Sequence of chain 4.A:
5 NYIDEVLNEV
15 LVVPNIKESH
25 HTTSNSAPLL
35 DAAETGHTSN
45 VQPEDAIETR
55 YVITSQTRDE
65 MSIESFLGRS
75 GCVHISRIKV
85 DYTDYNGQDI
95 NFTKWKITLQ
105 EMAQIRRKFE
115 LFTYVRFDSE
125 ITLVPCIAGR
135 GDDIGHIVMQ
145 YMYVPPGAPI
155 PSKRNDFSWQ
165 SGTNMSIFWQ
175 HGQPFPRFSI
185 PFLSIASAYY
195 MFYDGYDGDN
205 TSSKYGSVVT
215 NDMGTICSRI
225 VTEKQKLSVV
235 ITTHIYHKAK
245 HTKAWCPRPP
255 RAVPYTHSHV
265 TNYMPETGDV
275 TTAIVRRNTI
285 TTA

A protein and the small-molecule ligand that binds it are described below.
Small molecule (SMILES): Cc1cc(CCCCCOc2c(Cl)cc(C3=NCCO3)cc2Cl)on1

Binding-site contacts:
Ligand atom N2 contacts residue ASN215 of chain 4.A at 3.7 Å.
Ligand atom CL2 contacts residue LEU187 of chain 4.A at 3.9 Å.
Ligand atom C4A contacts residue LEU127 of chain 4.A at 4.0 Å (hydrophobic).
Ligand atom C2A contacts residue ILE220 of chain 4.A at 3.8 Å (hydrophobic).
Ligand atom O1 contacts residue MET217 of chain 4.A at 4.2 Å.
Ligand atom C31 contacts residue MET195 of chain 4.A at 3.5 Å (hydrophobic).
Ligand atom C5 contacts residue LEU103 of chain 4.A at 3.8 Å (hydrophobic).
Ligand atom O1A contacts residue ILE220 of chain 4.A at 3.6 Å.
Ligand atom C3 contacts residue LEU103 of chain 4.A at 4.1 Å (hydrophobic).
Ligand atom C4 contacts residue LEU103 of chain 4.A at 3.4 Å (hydrophobic).
Ligand atom C5B contacts residue ILE125 of chain 4.A at 3.9 Å (hydrophobic).
Ligand atom C5B contacts residue TYR147 of chain 4.A at 3.9 Å (hydrophobic).
Ligand atom C2A contacts residue PHE182 of chain 4.A at 4.2 Å (hydrophobic).
Ligand atom C31 contacts residue GLN104 of chain 4.A at 3.6 Å.
Ligand atom O1B contacts residue ILE125 of chain 4.A at 3.5 Å.
Ligand atom C1B contacts residue ILE125 of chain 4.A at 3.1 Å (hydrophobic).
Ligand atom C2C contacts residue MET217 of chain 4.A at 3.7 Å (hydrophobic).
Ligand atom C5A contacts residue TYR147 of chain 4.A at 4.1 Å (hydrophobic).
Ligand atom C4A contacts residue ILE220 of chain 4.A at 4.1 Å (hydrophobic).
Ligand atom C3B contacts residue ILE220 of chain 4.A at 4.2 Å (hydrophobic).
Ligand atom C1C contacts residue LEU103 of chain 4.A at 4.1 Å (hydrophobic).
Ligand atom C6B contacts residue ILE184 of chain 4.A at 4.1 Å (hydrophobic).
Ligand atom O1A contacts residue TYR147 of chain 4.A at 4.0 Å.
Ligand atom N2 contacts residue THR102 of chain 4.A at 4.2 Å.
Ligand atom CL2 contacts residue ILE184 of chain 4.A at 3.9 Å.
Ligand atom N3A contacts residue LEU127 of chain 4.A at 4.1 Å.
Ligand atom C4A contacts residue TYR145 of chain 4.A at 3.3 Å (hydrophobic).
Ligand atom C4C contacts residue MET217 of chain 4.A at 4.2 Å (hydrophobic).
Ligand atom CL2 contacts residue TYR147 of chain 4.A at 3.4 Å.
Ligand atom CL1 contacts residue ILE239 of chain 4.A at 3.8 Å.
Ligand atom C5A contacts residue MET146 of chain 4.A at 3.7 Å (hydrophobic).
Ligand atom C5A contacts residue TYR145 of chain 4.A at 3.8 Å (hydrophobic).
Ligand atom C3B contacts residue ILE125 of chain 4.A at 3.5 Å (hydrophobic).
Ligand atom N3A contacts residue PHE182 of chain 4.A at 4.0 Å.
Ligand atom C4B contacts residue ILE125 of chain 4.A at 3.9 Å (hydrophobic).
Ligand atom C2B contacts residue ILE125 of chain 4.A at 3.1 Å (hydrophobic).
Ligand atom C5A contacts residue ILE220 of chain 4.A at 3.9 Å (hydrophobic).
Ligand atom C4B contacts residue ILE220 of chain 4.A at 4.0 Å (hydrophobic).
Ligand atom CL1 contacts residue ILE125 of chain 4.A at 3.5 Å.
Ligand atom C6B contacts residue ILE125 of chain 4.A at 3.6 Å (hydrophobic).